Binding-site contacts:
Ligand atom O4 contacts residue THR88 of chain 1.A at 4.0 Å.
Ligand atom O6 contacts residue TYR48 of chain 1.A at 4.3 Å.
Ligand atom O6 contacts residue ASP96 of chain 1.A at 3.3 Å (salt-bridge).
Ligand atom C6 contacts residue GLU89 of chain 1.A at 3.8 Å.
Ligand atom O4 contacts residue GLU89 of chain 1.A at 3.7 Å.
Ligand atom C4 contacts residue ASP92 of chain 1.A at 3.3 Å.
Ligand atom C4 contacts residue ASP96 of chain 1.A at 3.2 Å.
Ligand atom C5 contacts residue ASP96 of chain 1.A at 3.9 Å.
Ligand atom C6 contacts residue ILE93 of chain 1.A at 4.0 Å (hydrophobic).
Ligand atom O6 contacts residue ARG55 of chain 1.A at 3.2 Å (salt-bridge).
Ligand atom O3 contacts residue ASP92 of chain 1.A at 3.9 Å.
Ligand atom C6 contacts residue ILE93 of chain 1.A at 3.8 Å (hydrophobic).
Ligand atom C6 contacts residue ASP96 of chain 1.A at 3.4 Å.
Ligand atom O4 contacts residue ASP96 of chain 1.A at 2.4 Å (salt-bridge).
Ligand atom O6 contacts residue ILE93 of chain 1.A at 3.9 Å.
Ligand atom O6 contacts residue GLU89 of chain 1.A at 3.8 Å.
Ligand atom O4 contacts residue LYS27 of chain 1.A at 4.2 Å.
Ligand atom C6 contacts residue ASP92 of chain 1.A at 4.0 Å.
Ligand atom O4 contacts residue ASP92 of chain 1.A at 2.5 Å (salt-bridge).
Ligand atom C3 contacts residue ASP92 of chain 1.A at 4.1 Å.
Ligand atom C5 contacts residue GLU89 of chain 1.A at 4.0 Å.
Ligand atom O6 contacts residue ILE93 of chain 1.A at 3.9 Å.

Sequence of chain 1.A:
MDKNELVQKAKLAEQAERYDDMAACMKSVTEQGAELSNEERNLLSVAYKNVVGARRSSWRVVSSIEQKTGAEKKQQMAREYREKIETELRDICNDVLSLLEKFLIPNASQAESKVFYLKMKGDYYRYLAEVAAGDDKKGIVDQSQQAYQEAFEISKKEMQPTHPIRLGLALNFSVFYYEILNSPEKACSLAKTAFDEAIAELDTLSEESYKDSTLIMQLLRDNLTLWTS

The protein below binds the small molecule below.
Small molecule (SMILES): OC[C@H]1O[C@@](CO)(O[C@H]2O[C@H](CO)[C@@H](O)[C@H](O)[C@H]2O)[C@@H](O)[C@@H]1O